Binding-site contacts:
Ligand atom C4 contacts residue CYS12 of chain 1.B at 3.0 Å (hydrophobic).
Ligand atom C6 contacts residue TYR222 of chain 1.B at 3.0 Å (hydrophobic).
Ligand atom C4' contacts residue GLU181 of chain 1.B at 3.0 Å.
Ligand atom O3B contacts residue MG1 of chain 1.F at 3.1 Å.
Ligand atom O1B contacts residue LEU68 of chain 1.B at 3.2 Å.
Ligand atom O1B contacts residue THR143 of chain 1.B at 3.1 Å.
Ligand atom N2 contacts residue LEU225 of chain 1.B at 3.1 Å.
Ligand atom O2G contacts residue LEU68 of chain 1.B at 2.6 Å.
Ligand atom PG contacts residue ASN99 of chain 1.B at 3.1 Å.
Ligand atom O1B contacts residue MG1 of chain 1.F at 2.1 Å.
Ligand atom O1G contacts residue ASN99 of chain 1.B at 2.6 Å.
Ligand atom C5' contacts residue GLY141 of chain 1.B at 3.1 Å.
Ligand atom O2A contacts residue CYS12 of chain 1.B at 2.7 Å (h-bond).
Ligand atom O1A contacts residue CYS12 of chain 1.B at 2.6 Å (h-bond).
Ligand atom O2A contacts residue GLY10 of chain 1.B at 2.8 Å.
Ligand atom O2B contacts residue THR143 of chain 1.B at 2.7 Å (h-bond).
Ligand atom O2G contacts residue MG1 of chain 1.F at 2.2 Å.
Ligand atom C3' contacts residue GLU181 of chain 1.B at 2.7 Å.
Ligand atom PB contacts residue MG1 of chain 1.F at 2.5 Å.
Ligand atom N9 contacts residue CYS12 of chain 1.B at 3.1 Å (h-bond).
Ligand atom C3A contacts residue MG1 of chain 1.F at 2.5 Å.
Ligand atom O4' contacts residue CYS12 of chain 1.B at 3.0 Å (h-bond).
Ligand atom O2B contacts residue GLN11 of chain 1.B at 3.1 Å (h-bond).
Ligand atom PA contacts residue SER138 of chain 1.B at 2.9 Å.
Ligand atom PB contacts residue GLN11 of chain 1.B at 2.9 Å.
Ligand atom O1B contacts residue GLN11 of chain 1.B at 2.3 Å (h-bond).
Ligand atom O2B contacts residue GLY144 of chain 1.B at 2.7 Å (h-bond).
Ligand atom O3G contacts residue ASN99 of chain 1.B at 2.2 Å (h-bond).
Ligand atom O2B contacts residue GLY10 of chain 1.B at 2.9 Å.
Ligand atom O3G contacts residue GLY98 of chain 1.B at 2.4 Å.
Ligand atom O1B contacts residue GLY10 of chain 1.B at 2.8 Å.
Ligand atom O3B contacts residue THR143 of chain 1.B at 2.6 Å (h-bond).
Ligand atom O5' contacts residue GLY141 of chain 1.B at 2.9 Å.
Ligand atom O3G contacts residue THR143 of chain 1.B at 2.9 Å (h-bond).
Ligand atom PB contacts residue THR143 of chain 1.B at 3.1 Å.
Ligand atom C5' contacts residue GLU181 of chain 1.B at 3.0 Å.
Ligand atom O5' contacts residue SER138 of chain 1.B at 2.4 Å (h-bond).
Ligand atom O6 contacts residue TYR222 of chain 1.B at 2.9 Å.
Ligand atom O2A contacts residue GLN11 of chain 1.B at 2.4 Å (h-bond).
Ligand atom O2A contacts residue SER138 of chain 1.B at 2.4 Å (h-bond).

This small molecule binds to this protein.
Small molecule (SMILES): Nc1nc2c(ncn2[C@@H]2O[C@H](CO[P](=O)(O)C[P](=O)(O)OP(=O)(O)O)[C@@H](O)[C@H]2O)c(=O)[nH]1

Sequence of chain 1.B:
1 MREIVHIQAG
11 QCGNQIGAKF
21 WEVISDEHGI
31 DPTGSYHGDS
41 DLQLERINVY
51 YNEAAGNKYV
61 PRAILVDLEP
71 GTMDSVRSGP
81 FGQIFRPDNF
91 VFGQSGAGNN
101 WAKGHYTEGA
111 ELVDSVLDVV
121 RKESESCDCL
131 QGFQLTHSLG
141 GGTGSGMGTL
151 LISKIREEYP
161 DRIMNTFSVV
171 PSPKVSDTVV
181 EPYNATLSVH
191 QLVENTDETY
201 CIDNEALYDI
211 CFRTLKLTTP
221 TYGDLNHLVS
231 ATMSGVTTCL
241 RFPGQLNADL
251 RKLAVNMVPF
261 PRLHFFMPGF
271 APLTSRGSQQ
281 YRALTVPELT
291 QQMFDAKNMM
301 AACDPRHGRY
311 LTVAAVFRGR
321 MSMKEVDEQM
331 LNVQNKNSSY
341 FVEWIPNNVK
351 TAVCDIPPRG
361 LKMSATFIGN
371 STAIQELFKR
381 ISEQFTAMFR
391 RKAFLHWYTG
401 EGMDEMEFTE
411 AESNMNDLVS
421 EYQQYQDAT